Binding-site contacts:
Ligand atom O5 contacts residue ASN109 of chain 1.B at 2.4 Å (h-bond).
Ligand atom C7 contacts residue ASN109 of chain 1.B at 3.9 Å.
Ligand atom O7 contacts residue ASN109 of chain 1.B at 4.5 Å.
Ligand atom O5 contacts residue SER216 of chain 1.B at 4.0 Å.
Ligand atom C6 contacts residue SER216 of chain 1.B at 4.2 Å.
Ligand atom C1 contacts residue SER216 of chain 1.B at 4.0 Å.
Ligand atom C4 contacts residue ASN109 of chain 1.B at 4.2 Å.
Ligand atom C4 contacts residue SER216 of chain 1.B at 4.3 Å.
Ligand atom C3 contacts residue SER216 of chain 1.B at 3.9 Å.
Ligand atom C3 contacts residue ASN109 of chain 1.B at 3.8 Å.
Ligand atom C5 contacts residue SER216 of chain 1.B at 3.4 Å.
Ligand atom C8 contacts residue TYR217 of chain 1.B at 3.9 Å (hydrophobic).
Ligand atom N2 contacts residue TYR217 of chain 1.B at 4.2 Å.
Ligand atom C1 contacts residue ASN109 of chain 1.B at 1.4 Å.
Ligand atom O5 contacts residue GLN218 of chain 1.B at 4.1 Å.
Ligand atom N2 contacts residue ASN109 of chain 1.B at 2.9 Å (h-bond).
Ligand atom O4 contacts residue SER216 of chain 1.B at 3.8 Å.
Ligand atom O3 contacts residue SER216 of chain 1.B at 4.3 Å.
Ligand atom C5 contacts residue ASN109 of chain 1.B at 3.6 Å.
Ligand atom C2 contacts residue ASN109 of chain 1.B at 2.5 Å.

A protein and the small-molecule ligand that binds it are described below.
Small molecule (SMILES): CC(=O)N[C@@H]1[C@@H](O)[C@H](O)[C@@H](CO)O[C@H]1O

Sequence of chain 1.B:
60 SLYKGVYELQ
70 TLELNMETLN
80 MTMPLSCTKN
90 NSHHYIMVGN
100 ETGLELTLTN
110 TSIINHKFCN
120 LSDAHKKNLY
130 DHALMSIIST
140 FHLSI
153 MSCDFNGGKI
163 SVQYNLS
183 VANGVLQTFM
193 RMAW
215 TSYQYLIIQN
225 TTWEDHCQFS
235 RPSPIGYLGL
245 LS